A small-molecule ligand and the protein it binds are described below.
Small molecule (SMILES): CC(=O)N[C@@H]1[C@@H](O)[C@H](O)[C@@H](CO)O[C@H]1O

Sequence of chain 1.M:
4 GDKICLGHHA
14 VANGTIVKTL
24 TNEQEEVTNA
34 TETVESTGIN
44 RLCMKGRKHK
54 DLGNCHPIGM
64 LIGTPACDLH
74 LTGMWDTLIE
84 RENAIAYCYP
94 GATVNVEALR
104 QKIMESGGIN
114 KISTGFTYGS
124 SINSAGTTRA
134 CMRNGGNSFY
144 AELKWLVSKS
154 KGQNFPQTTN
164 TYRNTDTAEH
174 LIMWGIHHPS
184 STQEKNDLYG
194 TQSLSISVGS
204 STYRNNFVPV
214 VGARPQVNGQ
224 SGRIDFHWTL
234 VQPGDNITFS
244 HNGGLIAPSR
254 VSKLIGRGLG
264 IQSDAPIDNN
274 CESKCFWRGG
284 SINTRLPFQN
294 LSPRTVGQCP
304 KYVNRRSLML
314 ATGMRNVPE

Sequence of chain 1.U:
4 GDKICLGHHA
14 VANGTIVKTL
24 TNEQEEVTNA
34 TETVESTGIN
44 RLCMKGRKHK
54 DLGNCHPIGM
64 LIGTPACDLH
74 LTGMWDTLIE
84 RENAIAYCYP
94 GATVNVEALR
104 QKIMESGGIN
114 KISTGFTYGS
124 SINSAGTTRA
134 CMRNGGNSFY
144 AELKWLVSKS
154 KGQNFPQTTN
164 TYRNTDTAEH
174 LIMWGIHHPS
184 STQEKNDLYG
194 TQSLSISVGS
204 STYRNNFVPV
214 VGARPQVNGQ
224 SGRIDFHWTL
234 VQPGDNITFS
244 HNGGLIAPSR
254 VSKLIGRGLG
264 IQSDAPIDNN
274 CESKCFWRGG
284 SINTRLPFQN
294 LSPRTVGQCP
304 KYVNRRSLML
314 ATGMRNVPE

Binding-site contacts:
Ligand atom C1 contacts residue ASN239 of chain 1.U at 1.5 Å.
Ligand atom O6 contacts residue ARG166 of chain 1.U at 3.4 Å.
Ligand atom C8 contacts residue ASN239 of chain 1.U at 4.5 Å.
Ligand atom O5 contacts residue ASN239 of chain 1.U at 2.5 Å (h-bond).
Ligand atom C4 contacts residue ASN239 of chain 1.U at 4.3 Å.
Ligand atom C6 contacts residue ARG166 of chain 1.U at 4.0 Å.
Ligand atom C8 contacts residue GLY237 of chain 1.U at 3.8 Å.
Ligand atom C5 contacts residue ASN239 of chain 1.U at 3.8 Å.
Ligand atom C2 contacts residue ASN239 of chain 1.U at 2.5 Å.
Ligand atom C5 contacts residue ARG166 of chain 1.U at 3.6 Å.
Ligand atom N2 contacts residue GLY237 of chain 1.U at 3.6 Å.
Ligand atom C7 contacts residue ASN239 of chain 1.U at 3.4 Å.
Ligand atom C8 contacts residue PRO218 of chain 1.M at 4.1 Å (hydrophobic).
Ligand atom C8 contacts residue ASP238 of chain 1.U at 3.4 Å.
Ligand atom O5 contacts residue ARG166 of chain 1.U at 3.6 Å.
Ligand atom O7 contacts residue ASN239 of chain 1.U at 3.6 Å.
Ligand atom C8 contacts residue SER204 of chain 1.U at 3.8 Å.
Ligand atom C7 contacts residue GLY237 of chain 1.U at 4.3 Å.
Ligand atom C3 contacts residue ASN239 of chain 1.U at 3.8 Å.
Ligand atom N2 contacts residue ASN239 of chain 1.U at 2.9 Å (h-bond).
Ligand atom C1 contacts residue ARG166 of chain 1.U at 4.2 Å.
Ligand atom C7 contacts residue PRO218 of chain 1.M at 4.2 Å (hydrophobic).
Ligand atom O7 contacts residue PRO218 of chain 1.M at 3.7 Å.
Ligand atom C7 contacts residue ASP238 of chain 1.U at 4.3 Å.